Sequence of chain 1.A:
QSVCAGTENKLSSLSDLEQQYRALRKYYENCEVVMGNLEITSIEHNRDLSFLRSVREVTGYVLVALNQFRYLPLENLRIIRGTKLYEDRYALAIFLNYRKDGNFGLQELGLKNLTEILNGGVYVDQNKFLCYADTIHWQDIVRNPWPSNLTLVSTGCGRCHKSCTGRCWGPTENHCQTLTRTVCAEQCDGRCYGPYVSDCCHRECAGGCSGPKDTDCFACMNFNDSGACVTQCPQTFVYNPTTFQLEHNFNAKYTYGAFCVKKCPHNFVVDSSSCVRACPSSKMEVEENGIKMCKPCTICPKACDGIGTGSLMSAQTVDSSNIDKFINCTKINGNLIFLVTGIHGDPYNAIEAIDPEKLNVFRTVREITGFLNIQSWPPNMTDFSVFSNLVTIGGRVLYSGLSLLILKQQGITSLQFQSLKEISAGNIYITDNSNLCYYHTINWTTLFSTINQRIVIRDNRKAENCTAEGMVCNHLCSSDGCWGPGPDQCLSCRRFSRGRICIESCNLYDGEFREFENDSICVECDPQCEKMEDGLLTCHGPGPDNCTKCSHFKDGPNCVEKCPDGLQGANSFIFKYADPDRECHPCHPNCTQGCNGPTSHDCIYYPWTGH

Binding-site contacts:
Ligand atom O7 contacts residue ASN150 of chain 1.A at 2.9 Å (h-bond).
Ligand atom C7 contacts residue ASN150 of chain 1.A at 2.9 Å.
Ligand atom C2 contacts residue ASN150 of chain 1.A at 2.5 Å.
Ligand atom C4 contacts residue ASN150 of chain 1.A at 4.2 Å.
Ligand atom C8 contacts residue ASN150 of chain 1.A at 4.0 Å.
Ligand atom C3 contacts residue ASN150 of chain 1.A at 3.8 Å.
Ligand atom C8 contacts residue TYR91 of chain 1.A at 3.4 Å (hydrophobic).
Ligand atom C1 contacts residue ASN150 of chain 1.A at 1.4 Å.
Ligand atom N2 contacts residue ASN150 of chain 1.A at 2.8 Å (h-bond).
Ligand atom C8 contacts residue LEU151 of chain 1.A at 4.0 Å (hydrophobic).
Ligand atom O5 contacts residue ASN150 of chain 1.A at 2.4 Å (h-bond).
Ligand atom C8 contacts residue ARG90 of chain 1.A at 4.2 Å.
Ligand atom C5 contacts residue ASN150 of chain 1.A at 3.7 Å.

A protein and the small-molecule ligand that binds it are described below.
Small molecule (SMILES): CC(=O)N[C@@H]1[C@@H](O)[C@H](O)[C@@H](CO)O[C@H]1O